Binding-site contacts:
Ligand atom O6 contacts residue ARG88 of chain 1.B at 3.9 Å.
Ligand atom C3 contacts residue ASN158 of chain 1.B at 3.8 Å.
Ligand atom C8 contacts residue TRP159 of chain 1.B at 3.8 Å (hydrophobic).
Ligand atom N2 contacts residue ASN158 of chain 1.B at 2.9 Å (h-bond).
Ligand atom C5 contacts residue ASN158 of chain 1.B at 3.7 Å.
Ligand atom O5 contacts residue ARG88 of chain 1.B at 3.2 Å (salt-bridge).
Ligand atom C1 contacts residue ASN158 of chain 1.B at 1.4 Å.
Ligand atom C6 contacts residue ARG88 of chain 1.B at 3.3 Å.
Ligand atom C4 contacts residue ASN158 of chain 1.B at 4.2 Å.
Ligand atom C7 contacts residue ASN158 of chain 1.B at 3.5 Å.
Ligand atom O6 contacts residue ASN158 of chain 1.B at 4.3 Å.
Ligand atom C2 contacts residue ASN158 of chain 1.B at 2.5 Å.
Ligand atom C8 contacts residue ASN158 of chain 1.B at 3.9 Å.
Ligand atom O6 contacts residue GLU95 of chain 1.B at 4.1 Å.
Ligand atom O6 contacts residue ASN94 of chain 1.B at 3.4 Å (h-bond).
Ligand atom C5 contacts residue ARG88 of chain 1.B at 3.4 Å.
Ligand atom O7 contacts residue ASN158 of chain 1.B at 3.5 Å (h-bond).
Ligand atom C7 contacts residue TRP159 of chain 1.B at 4.3 Å (hydrophobic).
Ligand atom C6 contacts residue ASN158 of chain 1.B at 4.4 Å.
Ligand atom C1 contacts residue ARG88 of chain 1.B at 3.9 Å.
Ligand atom C8 contacts residue VAL81 of chain 1.B at 3.8 Å (hydrophobic).
Ligand atom C6 contacts residue ASN94 of chain 1.B at 3.2 Å.
Ligand atom O5 contacts residue ASN158 of chain 1.B at 2.4 Å (h-bond).

Sequence of chain 1.B:
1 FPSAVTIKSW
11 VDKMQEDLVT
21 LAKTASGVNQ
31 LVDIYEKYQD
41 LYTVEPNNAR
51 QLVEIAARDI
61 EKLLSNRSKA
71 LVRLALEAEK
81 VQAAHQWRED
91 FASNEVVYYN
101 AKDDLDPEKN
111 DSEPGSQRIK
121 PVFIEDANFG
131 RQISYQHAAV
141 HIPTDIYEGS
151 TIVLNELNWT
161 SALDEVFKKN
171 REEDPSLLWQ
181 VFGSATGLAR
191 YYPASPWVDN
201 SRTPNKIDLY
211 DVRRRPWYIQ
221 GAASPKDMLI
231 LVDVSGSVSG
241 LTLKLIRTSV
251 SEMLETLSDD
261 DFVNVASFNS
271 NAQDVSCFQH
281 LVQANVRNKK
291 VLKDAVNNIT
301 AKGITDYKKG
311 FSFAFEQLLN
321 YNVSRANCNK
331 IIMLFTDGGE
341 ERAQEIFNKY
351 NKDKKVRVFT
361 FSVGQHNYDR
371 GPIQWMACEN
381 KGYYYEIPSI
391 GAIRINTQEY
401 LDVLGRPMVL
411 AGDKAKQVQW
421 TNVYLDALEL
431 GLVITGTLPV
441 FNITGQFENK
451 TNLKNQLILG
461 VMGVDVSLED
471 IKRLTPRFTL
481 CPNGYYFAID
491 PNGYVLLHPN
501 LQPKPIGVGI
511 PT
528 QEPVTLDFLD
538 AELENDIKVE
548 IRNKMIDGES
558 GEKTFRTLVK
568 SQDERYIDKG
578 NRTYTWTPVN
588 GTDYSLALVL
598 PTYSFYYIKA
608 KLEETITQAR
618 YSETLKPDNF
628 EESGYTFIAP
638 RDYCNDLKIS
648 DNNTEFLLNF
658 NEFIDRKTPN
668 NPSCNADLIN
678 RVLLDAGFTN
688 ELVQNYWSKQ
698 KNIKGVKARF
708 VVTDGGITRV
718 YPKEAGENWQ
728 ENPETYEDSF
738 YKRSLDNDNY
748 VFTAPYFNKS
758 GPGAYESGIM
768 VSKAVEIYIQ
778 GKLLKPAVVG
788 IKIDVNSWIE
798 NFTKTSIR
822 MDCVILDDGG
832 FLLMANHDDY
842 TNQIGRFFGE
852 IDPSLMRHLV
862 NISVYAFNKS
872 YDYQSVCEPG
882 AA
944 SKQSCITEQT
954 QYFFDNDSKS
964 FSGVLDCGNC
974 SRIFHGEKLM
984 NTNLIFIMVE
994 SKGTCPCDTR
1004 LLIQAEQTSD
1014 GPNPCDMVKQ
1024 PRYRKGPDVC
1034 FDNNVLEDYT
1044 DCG

The small molecule below binds the protein below.
Small molecule (SMILES): CC(=O)N[C@@H]1[C@@H](O)[C@H](O)[C@@H](CO)O[C@H]1O